A small-molecule ligand and the protein it binds are described below.
Small molecule (SMILES): O=P(O)(O)OC[C@@H]1N[C@@H](COP(=O)(O)O)[C@@H](O)[C@H]1O

Sequence of chain 1.A:
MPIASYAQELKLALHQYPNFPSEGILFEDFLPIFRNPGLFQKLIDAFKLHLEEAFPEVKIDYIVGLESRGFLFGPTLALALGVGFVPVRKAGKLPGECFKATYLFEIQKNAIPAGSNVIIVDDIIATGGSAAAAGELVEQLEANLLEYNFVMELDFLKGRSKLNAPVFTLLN

Binding-site contacts:
Ligand atom C4 contacts residue ILE131 of chain 1.B at 3.9 Å (hydrophobic).
Ligand atom C5 contacts residue ARG69 of chain 1.B at 4.2 Å.
Ligand atom O2P contacts residue GLY135 of chain 1.B at 3.9 Å.
Ligand atom O3 contacts residue ASP130 of chain 1.B at 3.9 Å.
Ligand atom O6 contacts residue ARG69 of chain 1.B at 4.2 Å.
Ligand atom C1 contacts residue SER137 of chain 1.B at 3.7 Å.
Ligand atom O2P contacts residue ALA133 of chain 1.B at 3.5 Å.
Ligand atom O2P contacts residue THR134 of chain 1.B at 2.5 Å (h-bond).
Ligand atom C6 contacts residue ARG69 of chain 1.B at 3.2 Å.
Ligand atom O3P contacts residue GLY136 of chain 1.B at 3.3 Å (h-bond).
Ligand atom O4 contacts residue ASP130 of chain 1.B at 2.6 Å (salt-bridge).
Ligand atom O4 contacts residue ARG69 of chain 1.B at 3.8 Å.
Ligand atom O4P contacts residue LYS90 of chain 1.B at 3.7 Å.
Ligand atom C4 contacts residue ARG69 of chain 1.B at 4.1 Å.
Ligand atom C4 contacts residue ASP130 of chain 1.B at 3.2 Å.
Ligand atom O1P contacts residue GLY135 of chain 1.B at 2.9 Å (h-bond).
Ligand atom O4 contacts residue ASP129 of chain 1.B at 3.8 Å.
Ligand atom O1P contacts residue ALA133 of chain 1.B at 2.9 Å (h-bond).
Ligand atom P1 contacts residue GLY135 of chain 1.B at 3.8 Å.
Ligand atom O3 contacts residue ILE131 of chain 1.B at 4.1 Å.
Ligand atom P1 contacts residue GLY136 of chain 1.B at 4.2 Å.
Ligand atom O1P contacts residue ILE132 of chain 1.B at 3.9 Å.
Ligand atom O3P contacts residue THR134 of chain 1.B at 3.4 Å (h-bond).
Ligand atom C3 contacts residue ASP129 of chain 1.B at 3.3 Å.
Ligand atom P1 contacts residue ALA133 of chain 1.B at 4.0 Å.
Ligand atom C3 contacts residue ILE131 of chain 1.B at 3.5 Å (hydrophobic).
Ligand atom P1 contacts residue THR134 of chain 1.B at 3.4 Å.
Ligand atom P1 contacts residue SER137 of chain 1.B at 3.8 Å.
Ligand atom O5P contacts residue ARG69 of chain 1.B at 3.7 Å.
Ligand atom O3 contacts residue ASP129 of chain 1.B at 2.5 Å (salt-bridge).
Ligand atom C3 contacts residue ASP130 of chain 1.B at 3.4 Å.
Ligand atom O3P contacts residue GLY135 of chain 1.B at 4.0 Å.
Ligand atom C1 contacts residue ASP129 of chain 1.B at 4.3 Å.
Ligand atom C2 contacts residue ILE131 of chain 1.B at 3.9 Å (hydrophobic).
Ligand atom O1 contacts residue SER137 of chain 1.B at 3.7 Å.
Ligand atom O1P contacts residue GLY136 of chain 1.B at 4.0 Å.
Ligand atom O1P contacts residue THR134 of chain 1.B at 3.1 Å (h-bond).
Ligand atom C1 contacts residue ILE131 of chain 1.B at 3.9 Å (hydrophobic).
Ligand atom O3P contacts residue SER137 of chain 1.B at 2.7 Å (h-bond).
Ligand atom O1 contacts residue ALA133 of chain 1.B at 4.1 Å.

Sequence of chain 1.B:
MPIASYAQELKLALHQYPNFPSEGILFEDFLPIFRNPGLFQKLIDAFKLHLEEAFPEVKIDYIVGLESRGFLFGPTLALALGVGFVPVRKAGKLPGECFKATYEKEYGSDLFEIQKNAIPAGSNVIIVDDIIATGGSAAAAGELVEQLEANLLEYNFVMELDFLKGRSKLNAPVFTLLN